This protein binds this small molecule.
Small molecule (SMILES): CC(C)CCC[C@@H](C)[C@H]1CC[C@H]2[C@@H]3CC=C4C[C@@H](OC(=O)CCC(=O)O)CC[C@]4(C)[C@H]3CC[C@]12C

Sequence of chain 1.A:
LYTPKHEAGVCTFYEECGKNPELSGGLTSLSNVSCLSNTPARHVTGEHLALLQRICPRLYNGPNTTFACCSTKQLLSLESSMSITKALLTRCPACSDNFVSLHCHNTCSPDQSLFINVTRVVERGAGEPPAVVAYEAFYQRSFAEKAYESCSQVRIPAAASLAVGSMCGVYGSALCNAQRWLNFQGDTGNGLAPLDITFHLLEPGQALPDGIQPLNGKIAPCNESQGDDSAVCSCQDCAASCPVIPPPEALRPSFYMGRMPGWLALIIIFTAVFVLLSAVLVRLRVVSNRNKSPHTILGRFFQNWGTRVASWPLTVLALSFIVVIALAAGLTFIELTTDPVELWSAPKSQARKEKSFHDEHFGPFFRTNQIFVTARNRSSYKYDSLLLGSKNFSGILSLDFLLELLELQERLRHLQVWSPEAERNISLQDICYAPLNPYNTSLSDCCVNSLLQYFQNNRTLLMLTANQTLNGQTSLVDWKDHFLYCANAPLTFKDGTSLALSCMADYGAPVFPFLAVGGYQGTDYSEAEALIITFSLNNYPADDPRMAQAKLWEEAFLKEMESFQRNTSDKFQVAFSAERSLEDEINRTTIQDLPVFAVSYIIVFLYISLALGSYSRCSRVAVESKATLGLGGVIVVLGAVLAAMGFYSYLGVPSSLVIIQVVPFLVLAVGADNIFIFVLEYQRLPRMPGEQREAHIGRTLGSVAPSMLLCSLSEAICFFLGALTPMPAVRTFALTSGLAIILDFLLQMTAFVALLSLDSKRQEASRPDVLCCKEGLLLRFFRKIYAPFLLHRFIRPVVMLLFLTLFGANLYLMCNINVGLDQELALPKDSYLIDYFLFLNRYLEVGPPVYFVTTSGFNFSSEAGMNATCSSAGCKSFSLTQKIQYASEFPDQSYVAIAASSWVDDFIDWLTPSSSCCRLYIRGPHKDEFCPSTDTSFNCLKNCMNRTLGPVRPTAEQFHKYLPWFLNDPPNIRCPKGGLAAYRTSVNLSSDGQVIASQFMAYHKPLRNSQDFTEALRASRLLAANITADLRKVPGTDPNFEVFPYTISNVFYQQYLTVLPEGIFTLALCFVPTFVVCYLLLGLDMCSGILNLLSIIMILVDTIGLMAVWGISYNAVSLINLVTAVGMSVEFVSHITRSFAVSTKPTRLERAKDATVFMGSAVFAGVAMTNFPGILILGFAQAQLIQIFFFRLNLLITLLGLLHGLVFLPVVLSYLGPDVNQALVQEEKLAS

Binding-site contacts:
Ligand atom CAP contacts residue LEU613 of chain 1.A at 3.7 Å (hydrophobic).
Ligand atom CBA contacts residue PHE684 of chain 1.A at 4.5 Å (hydrophobic).
Ligand atom CBE contacts residue LEU613 of chain 1.A at 4.5 Å (hydrophobic).
Ligand atom CAL contacts residue LEU355 of chain 1.A at 4.3 Å (hydrophobic).
Ligand atom CAO contacts residue PRO683 of chain 1.A at 4.0 Å (hydrophobic).
Ligand atom CAU contacts residue ILE679 of chain 1.A at 4.3 Å (hydrophobic).
Ligand atom CBG contacts residue LEU613 of chain 1.A at 4.3 Å (hydrophobic).
Ligand atom CAB contacts residue PHE684 of chain 1.A at 3.9 Å (hydrophobic).
Ligand atom CAT contacts residue ILE353 of chain 1.A at 4.2 Å (hydrophobic).
Ligand atom CAA contacts residue LEU657 of chain 1.A at 3.7 Å (hydrophobic).
Ligand atom CAB contacts residue ALA617 of chain 1.A at 3.7 Å (hydrophobic).
Ligand atom CAR contacts residue ILE353 of chain 1.A at 4.3 Å (hydrophobic).
Ligand atom CAC contacts residue LEU661 of chain 1.A at 3.7 Å (hydrophobic).
Ligand atom CBA contacts residue TYR620 of chain 1.A at 4.0 Å (hydrophobic).
Ligand atom CAS contacts residue ILE353 of chain 1.A at 3.9 Å (hydrophobic).
Ligand atom CAB contacts residue TYR620 of chain 1.A at 4.1 Å (hydrophobic).
Ligand atom CBB contacts residue LEU661 of chain 1.A at 4.4 Å (hydrophobic).
Ligand atom CAK contacts residue ILE610 of chain 1.A at 4.2 Å (hydrophobic).
Ligand atom CAT contacts residue ILE679 of chain 1.A at 4.5 Å (hydrophobic).
Ligand atom CAI contacts residue ILE610 of chain 1.A at 3.7 Å (hydrophobic).
Ligand atom CAQ contacts residue LEU613 of chain 1.A at 3.9 Å (hydrophobic).
Ligand atom CAD contacts residue ILE353 of chain 1.A at 4.2 Å (hydrophobic).
Ligand atom CAA contacts residue TYR620 of chain 1.A at 4.2 Å (hydrophobic).
Ligand atom CAC contacts residue MET664 of chain 1.A at 3.6 Å (hydrophobic).